Binding-site contacts:
Ligand atom O6 contacts residue THR48 of chain 3.D at 4.0 Å.
Ligand atom O3 contacts residue NAG1 of chain 3.T at 2.4 Å (h-bond).
Ligand atom C3 contacts residue ASN75 of chain 3.C at 3.5 Å.
Ligand atom C7 contacts residue MET126 of chain 3.C at 3.8 Å (hydrophobic).
Ligand atom C6 contacts residue CYS45 of chain 3.D at 4.4 Å (hydrophobic).
Ligand atom O6 contacts residue CYS45 of chain 3.D at 3.4 Å (h-bond).
Ligand atom C8 contacts residue PHE98 of chain 3.C at 3.6 Å (hydrophobic).
Ligand atom C2 contacts residue NAG1 of chain 3.T at 4.1 Å.
Ligand atom O6 contacts residue GLU46 of chain 3.D at 3.8 Å.
Ligand atom O5 contacts residue THR48 of chain 3.D at 4.0 Å.
Ligand atom C7 contacts residue ASN75 of chain 3.C at 2.8 Å.
Ligand atom O7 contacts residue MET126 of chain 3.C at 3.1 Å.
Ligand atom C5 contacts residue ASN75 of chain 3.C at 3.2 Å.
Ligand atom C8 contacts residue MET126 of chain 3.C at 3.7 Å (hydrophobic).
Ligand atom O6 contacts residue NAG1 of chain 3.T at 4.1 Å.
Ligand atom C3 contacts residue NAG1 of chain 3.T at 3.3 Å.
Ligand atom C4 contacts residue ASN75 of chain 3.C at 4.0 Å.
Ligand atom C2 contacts residue ASN75 of chain 3.C at 2.6 Å.
Ligand atom N2 contacts residue ASN75 of chain 3.C at 3.0 Å (h-bond).
Ligand atom O6 contacts residue ASN75 of chain 3.C at 3.8 Å.
Ligand atom C1 contacts residue ASN75 of chain 3.C at 1.3 Å.
Ligand atom O7 contacts residue ASN75 of chain 3.C at 3.2 Å (h-bond).
Ligand atom C4 contacts residue NAG1 of chain 3.T at 2.9 Å.
Ligand atom C6 contacts residue THR48 of chain 3.D at 4.4 Å.
Ligand atom C6 contacts residue ASN75 of chain 3.C at 3.8 Å.
Ligand atom C6 contacts residue NAG1 of chain 3.T at 3.4 Å.
Ligand atom O5 contacts residue ASN75 of chain 3.C at 2.1 Å (h-bond).
Ligand atom C5 contacts residue NAG1 of chain 3.T at 3.7 Å.
Ligand atom O4 contacts residue NAG1 of chain 3.T at 1.6 Å.
Ligand atom C8 contacts residue ASN75 of chain 3.C at 3.0 Å.

A protein and the small-molecule ligand that binds it are described below.
Small molecule (SMILES): CC(=O)N[C@@H]1[C@@H](O)[C@H](O)[C@@H](CO)O[C@H]1O

Sequence of chain 3.C:
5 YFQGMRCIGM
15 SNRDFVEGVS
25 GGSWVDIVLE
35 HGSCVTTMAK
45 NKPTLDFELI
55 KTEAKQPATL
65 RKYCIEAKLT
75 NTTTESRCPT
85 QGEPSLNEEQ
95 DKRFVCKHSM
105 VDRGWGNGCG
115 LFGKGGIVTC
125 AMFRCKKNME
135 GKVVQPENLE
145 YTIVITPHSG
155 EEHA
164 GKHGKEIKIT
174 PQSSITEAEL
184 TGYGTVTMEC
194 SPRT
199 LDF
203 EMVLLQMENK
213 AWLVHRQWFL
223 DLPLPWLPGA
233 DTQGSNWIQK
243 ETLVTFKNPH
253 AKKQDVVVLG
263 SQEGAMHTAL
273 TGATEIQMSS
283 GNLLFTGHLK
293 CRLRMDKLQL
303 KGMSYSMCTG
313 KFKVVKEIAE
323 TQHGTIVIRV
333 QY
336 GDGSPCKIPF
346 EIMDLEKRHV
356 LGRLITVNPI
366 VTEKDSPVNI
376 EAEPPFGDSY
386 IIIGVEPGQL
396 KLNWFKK

Sequence of chain 3.D:
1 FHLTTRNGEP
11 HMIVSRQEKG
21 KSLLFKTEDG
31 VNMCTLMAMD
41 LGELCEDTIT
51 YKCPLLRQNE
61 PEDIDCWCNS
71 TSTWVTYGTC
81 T